This small molecule binds to this protein.
Small molecule (SMILES): Nc1ncnc2c1ncn2[C@H]1C[C@H](O)[C@@H](COP(=O)(O)O)O1

Sequence of chain 1.KA:
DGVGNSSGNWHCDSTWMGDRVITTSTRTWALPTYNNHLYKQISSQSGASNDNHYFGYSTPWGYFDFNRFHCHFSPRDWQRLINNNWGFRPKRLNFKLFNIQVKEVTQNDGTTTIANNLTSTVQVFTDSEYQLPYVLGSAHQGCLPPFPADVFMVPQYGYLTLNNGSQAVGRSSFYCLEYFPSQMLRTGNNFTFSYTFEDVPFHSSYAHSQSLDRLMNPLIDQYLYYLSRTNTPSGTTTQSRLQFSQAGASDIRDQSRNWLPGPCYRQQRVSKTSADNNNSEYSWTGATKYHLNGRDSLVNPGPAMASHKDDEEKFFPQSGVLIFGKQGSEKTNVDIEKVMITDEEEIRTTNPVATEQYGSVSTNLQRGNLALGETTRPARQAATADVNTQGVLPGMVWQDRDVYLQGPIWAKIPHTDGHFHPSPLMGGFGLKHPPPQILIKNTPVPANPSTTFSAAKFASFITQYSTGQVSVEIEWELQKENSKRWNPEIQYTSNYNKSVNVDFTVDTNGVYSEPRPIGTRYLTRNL

Binding-site contacts:
Ligand atom P contacts residue HIS421 of chain 1.KA at 3.6 Å.
Ligand atom C2 contacts residue GLY430 of chain 1.KA at 3.6 Å.
Ligand atom N9 contacts residue PRO422 of chain 1.KA at 4.3 Å.
Ligand atom C8 contacts residue PRO201 of chain 1.KA at 3.9 Å (hydrophobic).
Ligand atom N9 contacts residue PRO201 of chain 1.KA at 3.8 Å.
Ligand atom C5 contacts residue PRO201 of chain 1.KA at 4.0 Å (hydrophobic).
Ligand atom N6 contacts residue PRO422 of chain 1.KA at 3.2 Å (h-bond).
Ligand atom N6 contacts residue PHE429 of chain 1.KA at 4.1 Å.
Ligand atom C5 contacts residue PRO422 of chain 1.KA at 4.0 Å (hydrophobic).
Ligand atom C3' contacts residue PRO422 of chain 1.KA at 3.7 Å (hydrophobic).
Ligand atom O1P contacts residue HIS419 of chain 1.KA at 4.3 Å.
Ligand atom N1 contacts residue PRO422 of chain 1.KA at 3.6 Å.
Ligand atom C8 contacts residue HIS421 of chain 1.KA at 3.8 Å.
Ligand atom N7 contacts residue HIS421 of chain 1.KA at 4.0 Å.
Ligand atom C2 contacts residue VAL200 of chain 1.KA at 4.4 Å (hydrophobic).
Ligand atom C4 contacts residue PRO201 of chain 1.KA at 3.9 Å (hydrophobic).
Ligand atom N3 contacts residue PRO201 of chain 1.KA at 4.0 Å.
Ligand atom O5' contacts residue HIS421 of chain 1.KA at 3.0 Å (h-bond).
Ligand atom N3 contacts residue PRO422 of chain 1.KA at 4.4 Å.
Ligand atom P contacts residue PHE420 of chain 1.KA at 4.2 Å.
Ligand atom N7 contacts residue PRO201 of chain 1.KA at 4.1 Å.
Ligand atom O5' contacts residue PHE420 of chain 1.KA at 4.2 Å.
Ligand atom C6 contacts residue PRO422 of chain 1.KA at 3.4 Å (hydrophobic).
Ligand atom O1P contacts residue HIS421 of chain 1.KA at 4.1 Å.
Ligand atom N6 contacts residue PRO424 of chain 1.KA at 4.1 Å.
Ligand atom O4' contacts residue HIS421 of chain 1.KA at 4.2 Å.
Ligand atom C5' contacts residue HIS421 of chain 1.KA at 3.7 Å.
Ligand atom C6 contacts residue GLY430 of chain 1.KA at 3.9 Å.
Ligand atom C2 contacts residue PRO201 of chain 1.KA at 4.2 Å (hydrophobic).
Ligand atom C6 contacts residue SER423 of chain 1.KA at 4.2 Å.
Ligand atom O5' contacts residue PRO422 of chain 1.KA at 3.8 Å.
Ligand atom C1' contacts residue PRO201 of chain 1.KA at 4.3 Å (hydrophobic).
Ligand atom N7 contacts residue SER423 of chain 1.KA at 4.0 Å.
Ligand atom C4 contacts residue PRO422 of chain 1.KA at 4.2 Å (hydrophobic).
Ligand atom N1 contacts residue VAL200 of chain 1.KA at 3.9 Å.
Ligand atom N6 contacts residue GLY430 of chain 1.KA at 3.0 Å (h-bond).
Ligand atom C6 contacts residue VAL200 of chain 1.KA at 4.2 Å (hydrophobic).
Ligand atom N1 contacts residue GLY430 of chain 1.KA at 2.9 Å (h-bond).
Ligand atom C6 contacts residue PRO201 of chain 1.KA at 4.3 Å (hydrophobic).
Ligand atom N6 contacts residue SER423 of chain 1.KA at 3.5 Å.